Sequence of chain 1.B:
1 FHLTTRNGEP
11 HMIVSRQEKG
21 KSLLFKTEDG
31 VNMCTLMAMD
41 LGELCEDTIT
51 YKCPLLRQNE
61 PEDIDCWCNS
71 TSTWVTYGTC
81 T

Sequence of chain 1.A:
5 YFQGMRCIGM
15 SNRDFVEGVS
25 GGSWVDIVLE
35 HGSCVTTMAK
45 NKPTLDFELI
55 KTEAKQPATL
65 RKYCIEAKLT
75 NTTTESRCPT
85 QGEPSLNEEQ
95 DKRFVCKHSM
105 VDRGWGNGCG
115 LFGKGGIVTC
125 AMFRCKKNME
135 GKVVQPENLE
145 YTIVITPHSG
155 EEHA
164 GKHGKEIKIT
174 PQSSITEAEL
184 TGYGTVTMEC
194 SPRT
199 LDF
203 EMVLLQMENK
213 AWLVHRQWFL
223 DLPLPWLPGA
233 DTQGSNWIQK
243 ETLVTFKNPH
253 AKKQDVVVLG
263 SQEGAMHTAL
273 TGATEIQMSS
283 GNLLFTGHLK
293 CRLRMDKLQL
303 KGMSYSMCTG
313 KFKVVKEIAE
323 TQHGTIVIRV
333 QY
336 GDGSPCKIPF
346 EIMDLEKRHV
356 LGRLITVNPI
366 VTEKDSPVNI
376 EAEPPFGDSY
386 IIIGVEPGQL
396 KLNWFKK

Binding-site contacts:
Ligand atom C8 contacts residue PHE98 of chain 1.A at 3.6 Å (hydrophobic).
Ligand atom C3 contacts residue LEU3 of chain 1.B at 4.3 Å (hydrophobic).
Ligand atom C7 contacts residue MET126 of chain 1.A at 3.8 Å (hydrophobic).
Ligand atom C1 contacts residue HIS2 of chain 1.B at 4.2 Å.
Ligand atom C2 contacts residue HIS2 of chain 1.B at 3.3 Å.
Ligand atom C3 contacts residue HIS2 of chain 1.B at 3.9 Å.
Ligand atom O5 contacts residue THR48 of chain 1.B at 4.0 Å.
Ligand atom O6 contacts residue THR48 of chain 1.B at 4.0 Å.
Ligand atom C6 contacts residue THR48 of chain 1.B at 4.4 Å.
Ligand atom O3 contacts residue THR4 of chain 1.B at 3.4 Å.
Ligand atom C2 contacts residue ASN75 of chain 1.A at 2.6 Å.
Ligand atom O3 contacts residue LEU3 of chain 1.B at 2.9 Å (h-bond).
Ligand atom O5 contacts residue ASN75 of chain 1.A at 2.1 Å (h-bond).
Ligand atom O3 contacts residue HIS2 of chain 1.B at 3.3 Å.
Ligand atom O2 contacts residue HIS2 of chain 1.B at 2.0 Å (h-bond).
Ligand atom O7 contacts residue MET126 of chain 1.A at 3.1 Å.
Ligand atom C4 contacts residue ASN75 of chain 1.A at 4.0 Å.
Ligand atom C8 contacts residue MET126 of chain 1.A at 3.7 Å (hydrophobic).
Ligand atom N2 contacts residue ASN75 of chain 1.A at 3.0 Å (h-bond).
Ligand atom O6 contacts residue GLU46 of chain 1.B at 3.8 Å.
Ligand atom C1 contacts residue ASN75 of chain 1.A at 1.3 Å.
Ligand atom O7 contacts residue ASN75 of chain 1.A at 3.2 Å (h-bond).
Ligand atom O6 contacts residue ASN75 of chain 1.A at 3.8 Å.
Ligand atom C6 contacts residue ASN75 of chain 1.A at 3.8 Å.
Ligand atom C7 contacts residue ASN75 of chain 1.A at 2.8 Å.
Ligand atom C3 contacts residue ASN75 of chain 1.A at 3.5 Å.
Ligand atom C5 contacts residue ASN75 of chain 1.A at 3.2 Å.
Ligand atom C2 contacts residue THR4 of chain 1.B at 3.6 Å.
Ligand atom O6 contacts residue CYS45 of chain 1.B at 3.4 Å (h-bond).
Ligand atom O2 contacts residue THR4 of chain 1.B at 3.5 Å (h-bond).
Ligand atom C4 contacts residue HIS2 of chain 1.B at 4.0 Å.
Ligand atom C8 contacts residue ASN75 of chain 1.A at 3.0 Å.
Ligand atom C6 contacts residue CYS45 of chain 1.B at 4.4 Å (hydrophobic).
Ligand atom C3 contacts residue THR4 of chain 1.B at 4.0 Å.

This protein binds this small molecule.
Small molecule (SMILES): CC(=O)N[C@H]1[C@@H](O[C@H]2[C@H](O)[C@@H](NC(C)=O)CO[C@@H]2CO)O[C@H](CO)[C@@H](O[C@@H]2O[C@H](CO)[C@@H](O)[C@H](O[C@H]3OC(CO)[C@@H](O)[C@H](O)[C@@H]3O)[C@@H]2O)[C@@H]1O